Sequence of chain 1.B:
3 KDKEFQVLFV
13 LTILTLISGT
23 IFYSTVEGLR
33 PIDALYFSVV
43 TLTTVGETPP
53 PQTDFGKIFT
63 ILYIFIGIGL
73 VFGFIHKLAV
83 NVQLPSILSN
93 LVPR

The protein below binds the small molecule below.
Small molecule (SMILES): NCC(=O)O

Binding-site contacts:
Ligand atom OXT contacts residue ASP56 of chain 1.B at 4.4 Å.
Ligand atom CA contacts residue PHE57 of chain 1.B at 4.3 Å (hydrophobic).
Ligand atom N contacts residue THR55 of chain 1.B at 3.8 Å.
Ligand atom N contacts residue ASP56 of chain 1.B at 3.5 Å (salt-bridge).
Ligand atom OXT contacts residue PHE57 of chain 1.B at 4.2 Å.
Ligand atom N contacts residue PHE57 of chain 1.B at 3.4 Å (h-bond).